Binding-site contacts:
Ligand atom CZ contacts residue ASP39 of chain 2.A at 4.0 Å.
Ligand atom C contacts residue ARG28 of chain 2.A at 3.7 Å.
Ligand atom CA contacts residue TRP37 of chain 2.A at 3.8 Å (hydrophobic).
Ligand atom CG2 contacts residue TRP37 of chain 2.A at 4.2 Å (hydrophobic).
Ligand atom O contacts residue ARG28 of chain 2.A at 3.0 Å.
Ligand atom C contacts residue ARG30 of chain 2.A at 4.2 Å.
Ligand atom CE2 contacts residue ALA38 of chain 2.A at 3.7 Å (hydrophobic).
Ligand atom CD2 contacts residue ARG30 of chain 2.A at 3.6 Å.
Ligand atom CE2 contacts residue TRP37 of chain 2.A at 4.2 Å (hydrophobic).
Ligand atom SD contacts residue ARG28 of chain 2.A at 3.5 Å (salt-bridge).
Ligand atom CZ contacts residue ALA38 of chain 2.A at 3.3 Å (hydrophobic).
Ligand atom CE contacts residue ALA38 of chain 2.A at 4.1 Å (hydrophobic).
Ligand atom CG contacts residue ARG28 of chain 2.A at 4.1 Å.
Ligand atom CA contacts residue ARG28 of chain 2.A at 3.7 Å.
Ligand atom CE contacts residue ARG30 of chain 2.A at 4.0 Å.
Ligand atom CG contacts residue ARG30 of chain 2.A at 4.1 Å.
Ligand atom CB contacts residue ARG28 of chain 2.A at 3.6 Å.
Ligand atom CD2 contacts residue SER73 of chain 2.A at 3.4 Å.
Ligand atom N contacts residue TRP37 of chain 2.A at 3.9 Å.
Ligand atom O contacts residue ARG30 of chain 2.A at 3.4 Å.
Ligand atom CD2 contacts residue TRP37 of chain 2.A at 3.5 Å (hydrophobic).
Ligand atom CE contacts residue TRP37 of chain 2.A at 3.2 Å (hydrophobic).
Ligand atom CG1 contacts residue ARG30 of chain 2.A at 3.4 Å.
Ligand atom C contacts residue ARG30 of chain 2.A at 4.4 Å.
Ligand atom CB contacts residue ARG30 of chain 2.A at 3.8 Å.
Ligand atom C contacts residue TRP37 of chain 2.A at 4.2 Å (hydrophobic).
Ligand atom CE2 contacts residue SER73 of chain 2.A at 3.3 Å.
Ligand atom O contacts residue TRP37 of chain 2.A at 4.4 Å.
Ligand atom O contacts residue ARG30 of chain 2.A at 3.8 Å.
Ligand atom CG1 contacts residue VAL32 of chain 2.A at 4.0 Å (hydrophobic).
Ligand atom CB contacts residue TRP37 of chain 2.A at 3.9 Å (hydrophobic).
Ligand atom SD contacts residue TRP37 of chain 2.A at 4.3 Å.
Ligand atom CG2 contacts residue VAL32 of chain 2.A at 3.8 Å (hydrophobic).
Ligand atom CE1 contacts residue ASP39 of chain 2.A at 4.1 Å.
Ligand atom CE contacts residue ARG28 of chain 2.A at 4.4 Å.
Ligand atom CG contacts residue TRP37 of chain 2.A at 4.2 Å (hydrophobic).
Ligand atom CZ contacts residue HIS75 of chain 2.A at 4.4 Å.
Ligand atom SD contacts residue ASP39 of chain 2.A at 4.0 Å.
Ligand atom CD1 contacts residue ARG30 of chain 2.A at 4.1 Å.
Ligand atom CG contacts residue ASP39 of chain 2.A at 4.4 Å.

Sequence of chain 2.A:
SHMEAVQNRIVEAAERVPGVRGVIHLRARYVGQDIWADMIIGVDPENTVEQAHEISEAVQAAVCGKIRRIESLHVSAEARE

A small-molecule ligand and the protein it binds are described below.
Small molecule (SMILES): CSCC[C@H](NC(=O)[C@@H](NC(=O)[C@H](CCC(=O)O)NC(=O)[C@H](CC(=O)O)NC(=O)[C@H](Cc1ccccc1)NC(=O)[C@@H](N)CO)C(C)C)C(=O)N[C@H](C=O)CC(C)C